Binding-site contacts:
Ligand atom C6 contacts residue GLN36 of chain 1.F at 3.3 Å.
Ligand atom C7 contacts residue THR39 of chain 1.F at 3.4 Å.
Ligand atom O4 contacts residue GLN36 of chain 1.F at 3.4 Å (h-bond).
Ligand atom O6 contacts residue THR38 of chain 1.F at 3.6 Å.
Ligand atom C4 contacts residue GLN36 of chain 1.F at 3.6 Å.
Ligand atom C5 contacts residue GLN36 of chain 1.F at 3.3 Å.
Ligand atom O3 contacts residue LEU12 of chain 1.F at 3.6 Å.
Ligand atom O1 contacts residue TRP13 of chain 1.F at 3.4 Å.
Ligand atom C5 contacts residue TRP37 of chain 1.F at 3.4 Å (hydrophobic).
Ligand atom C5 contacts residue TRP13 of chain 1.F at 3.3 Å (hydrophobic).
Ligand atom O7 contacts residue SER14 of chain 1.F at 3.4 Å.
Ligand atom O7 contacts residue THR39 of chain 1.F at 3.6 Å.
Ligand atom C6 contacts residue ASN15 of chain 1.F at 3.0 Å.
Ligand atom O4 contacts residue TRP37 of chain 1.F at 3.2 Å (h-bond).
Ligand atom N2 contacts residue TRP13 of chain 1.F at 3.5 Å.
Ligand atom O5 contacts residue TRP37 of chain 1.F at 3.3 Å.
Ligand atom N2 contacts residue THR39 of chain 1.F at 3.5 Å (h-bond).
Ligand atom N2 contacts residue LEU12 of chain 1.F at 2.6 Å (h-bond).
Ligand atom C4 contacts residue TRP37 of chain 1.F at 3.5 Å (hydrophobic).
Ligand atom C7 contacts residue SER43 of chain 1.F at 3.6 Å.
Ligand atom C7 contacts residue LEU12 of chain 1.F at 3.3 Å (hydrophobic).
Ligand atom C2 contacts residue LEU12 of chain 1.F at 3.7 Å (hydrophobic).
Ligand atom C6 contacts residue TRP37 of chain 1.F at 3.5 Å (hydrophobic).
Ligand atom C3 contacts residue LEU12 of chain 1.F at 3.6 Å (hydrophobic).
Ligand atom C3 contacts residue TRP13 of chain 1.F at 3.5 Å (hydrophobic).
Ligand atom O6 contacts residue THR38 of chain 1.F at 3.0 Å (h-bond).
Ligand atom O7 contacts residue SER43 of chain 1.F at 2.7 Å (h-bond).
Ligand atom C8 contacts residue SER46 of chain 1.F at 3.5 Å.
Ligand atom O3 contacts residue TRP37 of chain 1.F at 3.6 Å.
Ligand atom C1 contacts residue TRP37 of chain 1.F at 3.6 Å (hydrophobic).
Ligand atom C8 contacts residue THR39 of chain 1.F at 3.5 Å.
Ligand atom O3 contacts residue THR39 of chain 1.F at 2.8 Å (h-bond).
Ligand atom C3 contacts residue TRP37 of chain 1.F at 3.0 Å (hydrophobic).
Ligand atom O6 contacts residue THR39 of chain 1.F at 3.0 Å (h-bond).
Ligand atom C6 contacts residue GLY35 of chain 1.F at 3.6 Å.
Ligand atom C1 contacts residue TRP13 of chain 1.F at 3.5 Å (hydrophobic).
Ligand atom C8 contacts residue LEU12 of chain 1.F at 3.1 Å (hydrophobic).
Ligand atom O7 contacts residue ASN15 of chain 1.F at 2.8 Å (h-bond).
Ligand atom C6 contacts residue THR38 of chain 1.F at 3.5 Å.
Ligand atom O4 contacts residue GLN36 of chain 1.F at 2.6 Å (h-bond).

This small molecule binds to this protein.
Small molecule (SMILES): CC(=O)N[C@@H]1[C@@H](O)[C@H](O[C@@H]2O[C@H](CO)[C@@H](O[C@@H]3O[C@H](CO[C@H]4O[C@H](CO)[C@@H](O)[C@H](O)[C@@H]4O)[C@@H](O)[C@H](O[C@H]4O[C@H](CO)[C@@H](O)[C@H](O)[C@@H]4O)[C@@H]3O)[C@H](O)[C@H]2NC(C)=O)[C@@H](CO)O[C@H]1O

Sequence of chain 1.F:
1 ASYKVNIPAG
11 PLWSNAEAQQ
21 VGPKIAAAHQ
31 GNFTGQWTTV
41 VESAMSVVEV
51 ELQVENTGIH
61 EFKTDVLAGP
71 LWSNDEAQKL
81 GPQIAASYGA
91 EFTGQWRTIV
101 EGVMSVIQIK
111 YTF